Binding-site contacts:
Ligand atom C5 contacts residue ASN424 of chain 1.F at 3.7 Å.
Ligand atom O6 contacts residue NAG1 of chain 1.RB at 4.1 Å.
Ligand atom C1 contacts residue NAG1 of chain 1.QB at 4.0 Å.
Ligand atom C4 contacts residue ASN424 of chain 1.F at 4.3 Å.
Ligand atom N2 contacts residue ASN424 of chain 1.F at 2.9 Å (h-bond).
Ligand atom C5 contacts residue NAG1 of chain 1.RB at 3.4 Å.
Ligand atom O7 contacts residue ASN424 of chain 1.F at 3.9 Å.
Ligand atom C6 contacts residue ASN424 of chain 1.F at 4.5 Å.
Ligand atom C8 contacts residue SER349 of chain 1.F at 4.5 Å.
Ligand atom O7 contacts residue NAG1 of chain 1.RB at 4.2 Å.
Ligand atom O5 contacts residue ASN347 of chain 1.F at 3.9 Å.
Ligand atom O7 contacts residue GLN423 of chain 1.F at 4.0 Å.
Ligand atom C1 contacts residue ASN424 of chain 1.F at 1.5 Å.
Ligand atom C7 contacts residue ASN424 of chain 1.F at 3.6 Å.
Ligand atom O5 contacts residue NAG1 of chain 1.RB at 3.8 Å.
Ligand atom C1 contacts residue ASN347 of chain 1.F at 4.3 Å.
Ligand atom C2 contacts residue ASN424 of chain 1.F at 2.5 Å.
Ligand atom C7 contacts residue NAG1 of chain 1.RB at 4.1 Å.
Ligand atom C6 contacts residue NAG1 of chain 1.RB at 3.3 Å.
Ligand atom C5 contacts residue NAG1 of chain 1.QB at 4.5 Å.
Ligand atom N2 contacts residue NAG1 of chain 1.QB at 4.1 Å.
Ligand atom N2 contacts residue GLN423 of chain 1.F at 4.1 Å.
Ligand atom C8 contacts residue NAG1 of chain 1.RB at 3.6 Å.
Ligand atom C3 contacts residue NAG1 of chain 1.QB at 3.6 Å.
Ligand atom O3 contacts residue NAG1 of chain 1.QB at 4.5 Å.
Ligand atom C7 contacts residue GLN423 of chain 1.F at 3.6 Å.
Ligand atom O6 contacts residue ASN424 of chain 1.F at 3.9 Å.
Ligand atom C3 contacts residue ASN424 of chain 1.F at 3.8 Å.
Ligand atom C8 contacts residue GLN423 of chain 1.F at 3.3 Å.
Ligand atom C2 contacts residue NAG1 of chain 1.QB at 4.1 Å.
Ligand atom C5 contacts residue ASN347 of chain 1.F at 4.5 Å.
Ligand atom C1 contacts residue NAG1 of chain 1.RB at 4.5 Å.
Ligand atom O5 contacts residue ASN424 of chain 1.F at 2.4 Å (h-bond).

This protein binds this small molecule.
Small molecule (SMILES): CC(=O)N[C@H]1[C@H](O[C@H]2[C@H](O)[C@@H](NC(C)=O)CO[C@@H]2CO)O[C@H](CO)[C@@H](O)[C@@H]1O

Sequence of chain 1.F:
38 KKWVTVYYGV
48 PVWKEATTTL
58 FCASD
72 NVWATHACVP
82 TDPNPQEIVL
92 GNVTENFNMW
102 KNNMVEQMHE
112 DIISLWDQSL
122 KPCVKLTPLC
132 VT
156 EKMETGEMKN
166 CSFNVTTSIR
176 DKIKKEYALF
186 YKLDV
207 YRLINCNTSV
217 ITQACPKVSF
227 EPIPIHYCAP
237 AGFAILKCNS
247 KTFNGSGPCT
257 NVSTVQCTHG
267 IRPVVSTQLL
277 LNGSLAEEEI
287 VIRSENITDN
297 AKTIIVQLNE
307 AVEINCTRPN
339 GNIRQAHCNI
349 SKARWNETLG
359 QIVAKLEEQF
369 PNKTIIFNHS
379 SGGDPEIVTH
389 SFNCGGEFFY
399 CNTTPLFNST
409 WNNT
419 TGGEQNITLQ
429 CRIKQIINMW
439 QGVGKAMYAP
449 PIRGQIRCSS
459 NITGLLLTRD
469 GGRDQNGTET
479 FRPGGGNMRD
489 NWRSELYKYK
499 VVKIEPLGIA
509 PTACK